The small molecule below binds the protein below.
Small molecule (SMILES): C[C@H](OP(=O)(O)O)C(=O)O

Sequence of chain 1.A:
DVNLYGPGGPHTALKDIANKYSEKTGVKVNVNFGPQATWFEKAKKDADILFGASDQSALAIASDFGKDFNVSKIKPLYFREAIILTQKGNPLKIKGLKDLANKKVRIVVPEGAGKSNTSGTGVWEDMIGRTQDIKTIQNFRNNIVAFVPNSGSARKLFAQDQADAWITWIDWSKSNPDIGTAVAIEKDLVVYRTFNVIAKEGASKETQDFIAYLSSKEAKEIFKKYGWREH

Binding-site contacts:
Ligand atom P contacts residue THR118 of chain 1.A at 3.5 Å.
Ligand atom O1P contacts residue SER119 of chain 1.A at 2.9 Å (h-bond).
Ligand atom O1P contacts residue PRO7 of chain 1.A at 3.6 Å.
Ligand atom O2' contacts residue TRP172 of chain 1.A at 3.5 Å.
Ligand atom C3 contacts residue PRO7 of chain 1.A at 3.2 Å (hydrophobic).
Ligand atom O2P contacts residue SER119 of chain 1.A at 3.9 Å.
Ligand atom O1 contacts residue PRO7 of chain 1.A at 3.8 Å.
Ligand atom O2P contacts residue ASN150 of chain 1.A at 3.2 Å.
Ligand atom O1P contacts residue ALA53 of chain 1.A at 4.3 Å.
Ligand atom C1 contacts residue PRO7 of chain 1.A at 4.3 Å (hydrophobic).
Ligand atom O1 contacts residue PRO35 of chain 1.A at 3.4 Å (h-bond).
Ligand atom C3 contacts residue ASN150 of chain 1.A at 4.0 Å.
Ligand atom O1P contacts residue THR118 of chain 1.A at 3.5 Å.
Ligand atom C2 contacts residue GLY8 of chain 1.A at 4.1 Å.
Ligand atom C2 contacts residue SER151 of chain 1.A at 3.9 Å.
Ligand atom O2 contacts residue SER151 of chain 1.A at 3.8 Å.
Ligand atom C1 contacts residue GLY152 of chain 1.A at 3.9 Å.
Ligand atom C3 contacts residue GLY34 of chain 1.A at 3.9 Å.
Ligand atom O3P contacts residue THR118 of chain 1.A at 4.1 Å.
Ligand atom C2 contacts residue PRO7 of chain 1.A at 3.8 Å (hydrophobic).
Ligand atom P contacts residue PRO7 of chain 1.A at 4.2 Å.
Ligand atom O2P contacts residue THR118 of chain 1.A at 2.6 Å (h-bond).
Ligand atom O1P contacts residue ASN117 of chain 1.A at 4.2 Å.
Ligand atom O2P contacts residue SER151 of chain 1.A at 2.8 Å (h-bond).
Ligand atom C1 contacts residue ASN150 of chain 1.A at 4.3 Å.
Ligand atom P contacts residue SER151 of chain 1.A at 3.5 Å.
Ligand atom O2 contacts residue PRO7 of chain 1.A at 3.4 Å.
Ligand atom O2 contacts residue GLY8 of chain 1.A at 3.4 Å (h-bond).
Ligand atom O3P contacts residue SER151 of chain 1.A at 2.6 Å (h-bond).
Ligand atom O1 contacts residue GLY8 of chain 1.A at 2.8 Å (h-bond).
Ligand atom O2' contacts residue GLY8 of chain 1.A at 3.8 Å.
Ligand atom C3 contacts residue GLY8 of chain 1.A at 4.2 Å.
Ligand atom C3 contacts residue PRO35 of chain 1.A at 4.1 Å (hydrophobic).
Ligand atom O2' contacts residue GLY152 of chain 1.A at 2.9 Å (h-bond).
Ligand atom P contacts residue SER119 of chain 1.A at 3.6 Å.
Ligand atom C1 contacts residue GLY8 of chain 1.A at 3.3 Å.
Ligand atom O1 contacts residue GLY34 of chain 1.A at 3.2 Å.
Ligand atom C2 contacts residue ASN150 of chain 1.A at 3.6 Å.
Ligand atom O3P contacts residue SER119 of chain 1.A at 2.6 Å (h-bond).
Ligand atom O2' contacts residue SER151 of chain 1.A at 3.7 Å.